Binding-site contacts:
Ligand atom O contacts residue ARG15 of chain 1.E at 2.6 Å (salt-bridge).
Ligand atom O contacts residue PRO302 of chain 1.E at 3.8 Å.
Ligand atom C contacts residue LYS75 of chain 1.E at 3.5 Å.
Ligand atom CA contacts residue ASP270 of chain 1.E at 4.3 Å.
Ligand atom O3 contacts residue NAD1 of chain 1.N at 3.5 Å.
Ligand atom O3 contacts residue LYS75 of chain 1.E at 2.5 Å (salt-bridge).
Ligand atom CA contacts residue ALA299 of chain 1.E at 4.2 Å (hydrophobic).
Ligand atom O contacts residue NAD1 of chain 1.N at 4.0 Å.
Ligand atom CB contacts residue PHE94 of chain 1.E at 4.2 Å (hydrophobic).
Ligand atom CB contacts residue HIS96 of chain 1.E at 4.4 Å.
Ligand atom O3 contacts residue ASP270 of chain 1.E at 3.7 Å.
Ligand atom O contacts residue ALA299 of chain 1.E at 3.8 Å.
Ligand atom OXT contacts residue NAD1 of chain 1.N at 4.0 Å.
Ligand atom OXT contacts residue PHE94 of chain 1.E at 4.0 Å.
Ligand atom O contacts residue LYS75 of chain 1.E at 3.0 Å (salt-bridge).
Ligand atom C contacts residue NAD1 of chain 1.N at 3.7 Å.
Ligand atom CA contacts residue LYS75 of chain 1.E at 3.3 Å.
Ligand atom CB contacts residue ASP270 of chain 1.E at 4.0 Å.
Ligand atom O contacts residue ASN300 of chain 1.E at 3.6 Å.
Ligand atom C contacts residue ARG15 of chain 1.E at 3.3 Å.
Ligand atom CB contacts residue LEU130 of chain 1.E at 3.9 Å (hydrophobic).
Ligand atom C contacts residue PRO302 of chain 1.E at 3.8 Å (hydrophobic).
Ligand atom O3 contacts residue ALA299 of chain 1.E at 3.2 Å (h-bond).
Ligand atom OXT contacts residue MET133 of chain 1.E at 3.3 Å.
Ligand atom OXT contacts residue PRO302 of chain 1.E at 3.4 Å.
Ligand atom OXT contacts residue ARG15 of chain 1.E at 2.5 Å (salt-bridge).
Ligand atom CB contacts residue MET133 of chain 1.E at 3.8 Å (hydrophobic).
Ligand atom CB contacts residue NAD1 of chain 1.N at 2.8 Å.
Ligand atom CA contacts residue NAD1 of chain 1.N at 3.1 Å.
Ligand atom C contacts residue PHE94 of chain 1.E at 4.5 Å (hydrophobic).
Ligand atom C contacts residue MET133 of chain 1.E at 4.4 Å (hydrophobic).
Ligand atom C contacts residue ALA299 of chain 1.E at 4.4 Å (hydrophobic).
Ligand atom O3 contacts residue HIS96 of chain 1.E at 3.4 Å (h-bond).
Ligand atom CA contacts residue HIS96 of chain 1.E at 4.2 Å.

Sequence of chain 1.E:
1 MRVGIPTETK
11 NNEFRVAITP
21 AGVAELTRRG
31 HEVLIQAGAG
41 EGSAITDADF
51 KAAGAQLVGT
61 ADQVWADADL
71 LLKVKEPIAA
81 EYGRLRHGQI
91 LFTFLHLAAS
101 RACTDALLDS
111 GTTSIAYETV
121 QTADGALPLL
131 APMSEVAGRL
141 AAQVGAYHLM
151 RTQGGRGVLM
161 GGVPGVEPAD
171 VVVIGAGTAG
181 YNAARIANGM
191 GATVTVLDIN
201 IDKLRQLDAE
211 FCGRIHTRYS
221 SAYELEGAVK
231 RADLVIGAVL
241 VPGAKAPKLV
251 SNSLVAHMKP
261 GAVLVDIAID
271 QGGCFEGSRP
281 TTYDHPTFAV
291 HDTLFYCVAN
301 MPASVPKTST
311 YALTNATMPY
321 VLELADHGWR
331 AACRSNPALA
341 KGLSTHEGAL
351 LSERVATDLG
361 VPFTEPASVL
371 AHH

This small molecule binds to this protein.
Small molecule (SMILES): CC(=O)C(=O)O